A protein and the small-molecule ligand that binds it are described below.
Small molecule (SMILES): CNC(=O)C[C@H](N)C(=O)O

Sequence of chain 1.B:
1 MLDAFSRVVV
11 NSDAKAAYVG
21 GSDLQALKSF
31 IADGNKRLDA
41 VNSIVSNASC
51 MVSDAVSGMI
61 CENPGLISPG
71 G

Binding-site contacts:
Ligand atom CB contacts residue GLY121 of chain 1.C at 4.2 Å.
Ligand atom CA contacts residue LEU66 of chain 1.B at 4.3 Å (hydrophobic).
Ligand atom C contacts residue PEB1 of chain 1.L at 3.9 Å.
Ligand atom CA contacts residue CYS73 of chain 1.C at 2.7 Å (hydrophobic).
Ligand atom N contacts residue LEU66 of chain 1.B at 3.3 Å (h-bond).
Ligand atom CG contacts residue PEB1 of chain 1.L at 3.9 Å.
Ligand atom N contacts residue GLY71 of chain 1.B at 1.7 Å.
Ligand atom C contacts residue LEU66 of chain 1.B at 4.0 Å (hydrophobic).
Ligand atom CB contacts residue PRO123 of chain 1.C at 3.5 Å (hydrophobic).
Ligand atom C contacts residue TYR74 of chain 1.C at 3.5 Å (hydrophobic).
Ligand atom O contacts residue PEB1 of chain 1.L at 3.2 Å.
Ligand atom ND2 contacts residue ARG78 of chain 1.C at 4.2 Å.
Ligand atom CE2 contacts residue ARG78 of chain 1.C at 4.3 Å.
Ligand atom C contacts residue CYS73 of chain 1.C at 1.6 Å (hydrophobic).
Ligand atom N contacts residue CYS73 of chain 1.C at 2.8 Å (h-bond).
Ligand atom CE2 contacts residue VAL122 of chain 1.C at 4.2 Å (hydrophobic).
Ligand atom CB contacts residue PEB1 of chain 1.L at 3.4 Å.
Ligand atom O contacts residue CYS73 of chain 1.C at 2.4 Å (h-bond).
Ligand atom C contacts residue GLY71 of chain 1.B at 3.0 Å.
Ligand atom OD1 contacts residue VAL122 of chain 1.C at 3.6 Å.
Ligand atom OD1 contacts residue PEB1 of chain 1.L at 3.0 Å (h-bond).
Ligand atom N contacts residue GLY70 of chain 1.B at 4.2 Å.
Ligand atom O contacts residue GLY71 of chain 1.B at 4.0 Å.
Ligand atom CG contacts residue PRO123 of chain 1.C at 3.6 Å (hydrophobic).
Ligand atom OD1 contacts residue PRO123 of chain 1.C at 3.5 Å.
Ligand atom C contacts residue ARG78 of chain 1.C at 3.6 Å.
Ligand atom ND2 contacts residue GLY121 of chain 1.C at 3.3 Å (h-bond).
Ligand atom OD1 contacts residue GLY121 of chain 1.C at 3.9 Å.
Ligand atom CA contacts residue PEB1 of chain 1.L at 4.1 Å.
Ligand atom O contacts residue ARG78 of chain 1.C at 3.2 Å.
Ligand atom CB contacts residue CYS73 of chain 1.C at 3.7 Å (hydrophobic).
Ligand atom CE2 contacts residue LEU120 of chain 1.C at 3.3 Å (hydrophobic).
Ligand atom CA contacts residue ARG78 of chain 1.C at 4.2 Å.
Ligand atom CB contacts residue GLY71 of chain 1.B at 3.8 Å.
Ligand atom CG contacts residue VAL122 of chain 1.C at 4.0 Å (hydrophobic).
Ligand atom CE2 contacts residue GLY121 of chain 1.C at 3.5 Å.
Ligand atom CE2 contacts residue PEB1 of chain 1.L at 3.5 Å.
Ligand atom CA contacts residue GLY71 of chain 1.B at 2.5 Å.
Ligand atom CG contacts residue GLY121 of chain 1.C at 3.5 Å.
Ligand atom O contacts residue TYR74 of chain 1.C at 4.1 Å.

Sequence of chain 1.C:
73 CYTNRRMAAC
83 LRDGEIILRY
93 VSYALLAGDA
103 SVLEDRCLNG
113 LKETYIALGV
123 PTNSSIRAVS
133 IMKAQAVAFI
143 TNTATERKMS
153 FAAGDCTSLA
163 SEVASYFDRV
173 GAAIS